This small molecule binds to this protein.
Small molecule (SMILES): CC(=O)N[C@@H]1[C@@H](O)[C@H](O)[C@@H](CO)O[C@H]1O

Binding-site contacts:
Ligand atom C2 contacts residue ASN213 of chain 3.D at 2.6 Å.
Ligand atom O7 contacts residue ARG208 of chain 3.D at 2.9 Å (salt-bridge).
Ligand atom C5 contacts residue ASN213 of chain 3.D at 3.6 Å.
Ligand atom O6 contacts residue HIS324 of chain 2.D at 4.4 Å.
Ligand atom C3 contacts residue ASN213 of chain 3.D at 3.8 Å.
Ligand atom C7 contacts residue ASN213 of chain 3.D at 4.2 Å.
Ligand atom C1 contacts residue ARG208 of chain 3.D at 3.6 Å.
Ligand atom C1 contacts residue ASN213 of chain 3.D at 1.5 Å.
Ligand atom C7 contacts residue ARG208 of chain 3.D at 3.4 Å.
Ligand atom C4 contacts residue ASN213 of chain 3.D at 4.3 Å.
Ligand atom C2 contacts residue ARG208 of chain 3.D at 3.8 Å.
Ligand atom O5 contacts residue ASN213 of chain 3.D at 2.5 Å (h-bond).
Ligand atom N2 contacts residue ARG208 of chain 3.D at 3.1 Å (salt-bridge).
Ligand atom C3 contacts residue ARG208 of chain 3.D at 4.2 Å.
Ligand atom N2 contacts residue ASN213 of chain 3.D at 3.0 Å (h-bond).

Sequence of chain 3.D:
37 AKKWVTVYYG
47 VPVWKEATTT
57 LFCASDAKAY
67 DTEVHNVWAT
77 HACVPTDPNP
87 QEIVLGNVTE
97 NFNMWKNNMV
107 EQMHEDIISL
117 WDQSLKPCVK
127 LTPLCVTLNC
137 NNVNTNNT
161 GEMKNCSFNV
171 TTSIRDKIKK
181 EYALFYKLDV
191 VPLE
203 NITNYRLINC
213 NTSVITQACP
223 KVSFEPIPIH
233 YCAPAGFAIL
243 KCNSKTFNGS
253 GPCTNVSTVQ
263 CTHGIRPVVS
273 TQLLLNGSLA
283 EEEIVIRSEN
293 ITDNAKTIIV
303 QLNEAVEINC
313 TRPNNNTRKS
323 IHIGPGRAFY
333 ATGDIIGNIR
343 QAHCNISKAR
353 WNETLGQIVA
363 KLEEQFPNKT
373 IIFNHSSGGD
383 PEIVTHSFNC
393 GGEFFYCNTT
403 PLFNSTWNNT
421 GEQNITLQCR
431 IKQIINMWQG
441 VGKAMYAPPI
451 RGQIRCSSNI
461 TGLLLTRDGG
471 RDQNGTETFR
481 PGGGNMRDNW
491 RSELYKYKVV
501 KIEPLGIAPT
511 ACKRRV

Sequence of chain 2.D:
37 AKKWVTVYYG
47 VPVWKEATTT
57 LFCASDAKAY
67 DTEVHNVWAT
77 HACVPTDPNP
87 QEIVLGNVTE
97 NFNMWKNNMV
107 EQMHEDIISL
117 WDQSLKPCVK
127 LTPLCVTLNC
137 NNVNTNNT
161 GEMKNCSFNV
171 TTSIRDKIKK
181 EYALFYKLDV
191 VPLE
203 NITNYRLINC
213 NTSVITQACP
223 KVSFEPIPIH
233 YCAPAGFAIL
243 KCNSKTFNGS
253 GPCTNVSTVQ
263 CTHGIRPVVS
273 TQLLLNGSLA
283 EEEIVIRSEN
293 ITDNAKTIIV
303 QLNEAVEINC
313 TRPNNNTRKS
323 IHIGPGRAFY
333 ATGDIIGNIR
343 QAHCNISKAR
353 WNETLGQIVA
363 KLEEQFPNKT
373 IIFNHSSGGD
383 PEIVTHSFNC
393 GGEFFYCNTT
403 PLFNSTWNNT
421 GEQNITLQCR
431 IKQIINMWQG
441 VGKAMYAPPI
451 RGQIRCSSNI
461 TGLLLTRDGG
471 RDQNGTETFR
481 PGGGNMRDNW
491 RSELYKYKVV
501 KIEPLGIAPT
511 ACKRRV